Binding-site contacts:
Ligand atom CA contacts residue VAL270 of chain 1.A at 3.4 Å (hydrophobic).
Ligand atom CD contacts residue GLN269 of chain 1.A at 3.4 Å.
Ligand atom N contacts residue GLN269 of chain 1.A at 3.1 Å (h-bond).
Ligand atom O contacts residue VAL270 of chain 1.A at 3.8 Å.
Ligand atom C contacts residue VAL270 of chain 1.A at 3.1 Å (hydrophobic).
Ligand atom O contacts residue ARG189 of chain 1.A at 2.9 Å (salt-bridge).
Ligand atom CD contacts residue VAL270 of chain 1.A at 3.4 Å (hydrophobic).
Ligand atom C contacts residue ARG189 of chain 1.A at 4.0 Å.
Ligand atom N contacts residue VAL270 of chain 1.A at 2.8 Å.

This protein binds this small molecule.
Small molecule (SMILES): O=C(O)[C@@H]1CCCN1

Sequence of chain 1.A:
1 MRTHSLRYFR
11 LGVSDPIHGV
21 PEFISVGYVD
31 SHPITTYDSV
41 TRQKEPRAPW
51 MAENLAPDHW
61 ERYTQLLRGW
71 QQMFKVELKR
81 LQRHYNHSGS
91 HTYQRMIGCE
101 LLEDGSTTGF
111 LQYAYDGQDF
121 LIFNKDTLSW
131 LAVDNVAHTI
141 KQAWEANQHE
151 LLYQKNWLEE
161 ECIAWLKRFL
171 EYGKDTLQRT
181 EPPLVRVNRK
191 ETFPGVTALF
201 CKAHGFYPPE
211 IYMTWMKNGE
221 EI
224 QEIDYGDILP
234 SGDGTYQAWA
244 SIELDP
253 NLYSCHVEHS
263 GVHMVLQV